Binding-site contacts:
Ligand atom O contacts residue TYR84 of chain 1.A at 2.5 Å (h-bond).
Ligand atom C contacts residue TYR84 of chain 1.A at 3.2 Å (hydrophobic).
Ligand atom O contacts residue THR143 of chain 1.A at 3.0 Å (h-bond).
Ligand atom CA contacts residue ASN77 of chain 1.A at 3.3 Å.
Ligand atom OXT contacts residue THR80 of chain 1.A at 3.2 Å.
Ligand atom NH2 contacts residue GLU62 of chain 1.A at 3.5 Å (salt-bridge).
Ligand atom N contacts residue TYR7 of chain 1.A at 3.1 Å (h-bond).
Ligand atom O contacts residue LYS146 of chain 1.A at 3.4 Å.
Ligand atom CA contacts residue TYR171 of chain 1.A at 3.4 Å (hydrophobic).
Ligand atom CD1 contacts residue ASN77 of chain 1.A at 3.2 Å.
Ligand atom CB contacts residue GLU63 of chain 1.A at 3.2 Å.
Ligand atom CE2 contacts residue VAL116 of chain 1.A at 3.6 Å (hydrophobic).
Ligand atom N contacts residue TYR99 of chain 1.A at 3.1 Å (h-bond).
Ligand atom CB contacts residue TYR99 of chain 1.A at 3.4 Å (hydrophobic).
Ligand atom CD2 contacts residue VAL152 of chain 1.A at 3.3 Å (hydrophobic).
Ligand atom OG contacts residue GLU63 of chain 1.A at 3.3 Å (salt-bridge).
Ligand atom CZ contacts residue VAL116 of chain 1.A at 3.5 Å (hydrophobic).
Ligand atom N contacts residue GLU63 of chain 1.A at 2.9 Å (salt-bridge).
Ligand atom N contacts residue TYR171 of chain 1.A at 2.5 Å (h-bond).
Ligand atom CD contacts residue ARG97 of chain 1.A at 3.1 Å.
Ligand atom CA contacts residue TYR7 of chain 1.A at 3.4 Å (hydrophobic).
Ligand atom CE1 contacts residue ASN77 of chain 1.A at 3.4 Å.
Ligand atom C contacts residue TYR7 of chain 1.A at 3.1 Å (hydrophobic).
Ligand atom O contacts residue TYR159 of chain 1.A at 3.0 Å (h-bond).
Ligand atom N contacts residue ASN77 of chain 1.A at 2.7 Å (h-bond).
Ligand atom O contacts residue TYR7 of chain 1.A at 3.0 Å.
Ligand atom CB contacts residue TYR159 of chain 1.A at 3.6 Å (hydrophobic).
Ligand atom OD1 contacts residue ASN73 of chain 1.A at 3.5 Å (h-bond).
Ligand atom CG2 contacts residue ASN66 of chain 1.A at 3.2 Å.
Ligand atom C contacts residue ASN77 of chain 1.A at 3.4 Å.
Ligand atom OXT contacts residue TYR84 of chain 1.A at 3.1 Å (h-bond).
Ligand atom O contacts residue TRP147 of chain 1.A at 3.0 Å (h-bond).
Ligand atom OXT contacts residue LYS146 of chain 1.A at 2.7 Å (salt-bridge).
Ligand atom O contacts residue ASN77 of chain 1.A at 2.9 Å (h-bond).
Ligand atom CD1 contacts residue ARG97 of chain 1.A at 3.0 Å.
Ligand atom CG contacts residue ASN70 of chain 1.A at 3.5 Å.
Ligand atom OE1 contacts residue ARG97 of chain 1.A at 2.3 Å (salt-bridge).
Ligand atom O contacts residue ASN73 of chain 1.A at 3.5 Å (h-bond).
Ligand atom OE2 contacts residue ARG97 of chain 1.A at 3.4 Å (salt-bridge).
Ligand atom CG contacts residue GLU63 of chain 1.A at 3.4 Å.

Sequence of chain 1.A:
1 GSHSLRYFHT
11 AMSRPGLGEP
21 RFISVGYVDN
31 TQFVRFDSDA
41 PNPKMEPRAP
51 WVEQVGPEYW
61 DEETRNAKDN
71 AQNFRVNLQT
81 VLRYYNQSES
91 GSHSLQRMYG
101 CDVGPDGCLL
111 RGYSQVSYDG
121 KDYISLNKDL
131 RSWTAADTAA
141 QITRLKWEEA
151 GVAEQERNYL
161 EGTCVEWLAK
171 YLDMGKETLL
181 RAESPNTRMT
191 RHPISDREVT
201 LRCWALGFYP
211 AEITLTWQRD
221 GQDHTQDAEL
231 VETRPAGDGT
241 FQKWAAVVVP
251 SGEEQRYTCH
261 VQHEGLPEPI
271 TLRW

This small molecule binds to this protein.
Small molecule (SMILES): CC(C)C[C@H](NC(=O)[C@H](CC(C)C)NC(=O)[C@H](CC(=O)O)NC(=O)[C@H](CCC(=O)O)NC(=O)[C@@H](NC(=O)[C@H](C)NC(=O)[C@H](CO)NC(=O)[C@@H](N)CCCN=C(N)N)C(C)C)C(=O)N[C@@H](Cc1ccccc1)C(=O)O